The small molecule below binds the protein below.
Small molecule (SMILES): CC(=O)N[C@@H]1[C@@H](O)[C@H](O)[C@@H](CO)O[C@H]1O

Sequence of chain 1.B:
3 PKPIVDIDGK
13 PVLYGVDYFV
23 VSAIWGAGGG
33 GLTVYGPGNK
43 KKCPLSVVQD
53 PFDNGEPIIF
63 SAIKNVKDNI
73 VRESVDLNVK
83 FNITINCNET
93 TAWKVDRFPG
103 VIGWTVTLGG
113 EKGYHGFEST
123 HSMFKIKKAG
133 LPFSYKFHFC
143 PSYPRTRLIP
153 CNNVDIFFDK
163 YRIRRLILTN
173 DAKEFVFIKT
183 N

Binding-site contacts:
Ligand atom C1 contacts residue ASN84 of chain 1.B at 1.5 Å.
Ligand atom O5 contacts residue ASN84 of chain 1.B at 2.4 Å (h-bond).
Ligand atom C4 contacts residue ASN84 of chain 1.B at 4.1 Å.
Ligand atom C2 contacts residue ASP19 of chain 1.B at 3.6 Å.
Ligand atom C1 contacts residue ASP19 of chain 1.B at 3.9 Å.
Ligand atom N2 contacts residue ILE61 of chain 1.B at 4.4 Å.
Ligand atom C3 contacts residue ASN84 of chain 1.B at 3.6 Å.
Ligand atom N2 contacts residue ASP19 of chain 1.B at 4.3 Å.
Ligand atom O5 contacts residue ASP19 of chain 1.B at 3.9 Å.
Ligand atom C7 contacts residue ASN84 of chain 1.B at 3.5 Å.
Ligand atom C2 contacts residue ASN84 of chain 1.B at 2.2 Å.
Ligand atom O7 contacts residue ASN84 of chain 1.B at 4.0 Å.
Ligand atom N2 contacts residue ASN84 of chain 1.B at 2.7 Å (h-bond).
Ligand atom C5 contacts residue ASN84 of chain 1.B at 3.6 Å.